This protein binds this small molecule.
Small molecule (SMILES): CC(=O)N[C@H]1[C@H](O[C@H]2[C@H](O)[C@@H](NC(C)=O)CO[C@@H]2CO)O[C@H](CO)[C@@H](O)[C@@H]1O

Sequence of chain 1.B:
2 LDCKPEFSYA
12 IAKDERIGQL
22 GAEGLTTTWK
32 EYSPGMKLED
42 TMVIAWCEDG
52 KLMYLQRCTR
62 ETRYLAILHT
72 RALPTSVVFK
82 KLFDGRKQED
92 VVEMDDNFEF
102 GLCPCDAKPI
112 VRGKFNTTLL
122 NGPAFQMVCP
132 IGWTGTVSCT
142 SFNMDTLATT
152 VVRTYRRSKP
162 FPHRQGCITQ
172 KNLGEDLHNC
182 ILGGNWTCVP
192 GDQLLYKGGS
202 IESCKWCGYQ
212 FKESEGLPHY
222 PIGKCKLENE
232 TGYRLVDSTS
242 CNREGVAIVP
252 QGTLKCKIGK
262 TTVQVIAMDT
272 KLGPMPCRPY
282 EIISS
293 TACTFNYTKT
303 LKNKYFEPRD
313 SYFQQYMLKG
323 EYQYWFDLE

Binding-site contacts:
Ligand atom C5 contacts residue LYS198 of chain 1.B at 3.9 Å.
Ligand atom C7 contacts residue GLU231 of chain 1.B at 3.2 Å.
Ligand atom N2 contacts residue ARG235 of chain 1.B at 4.2 Å.
Ligand atom C3 contacts residue ARG235 of chain 1.B at 3.3 Å.
Ligand atom O4 contacts residue LYS198 of chain 1.B at 2.7 Å (salt-bridge).
Ligand atom N2 contacts residue ASN230 of chain 1.B at 2.9 Å (h-bond).
Ligand atom O7 contacts residue ASN230 of chain 1.B at 4.3 Å.
Ligand atom O5 contacts residue LYS198 of chain 1.B at 4.5 Å.
Ligand atom C2 contacts residue ARG235 of chain 1.B at 4.2 Å.
Ligand atom C3 contacts residue ASN230 of chain 1.B at 3.7 Å.
Ligand atom C5 contacts residue ASN230 of chain 1.B at 3.6 Å.
Ligand atom O3 contacts residue GLU231 of chain 1.B at 4.4 Å.
Ligand atom C1 contacts residue ASN230 of chain 1.B at 1.3 Å.
Ligand atom C1 contacts residue GLU231 of chain 1.B at 3.8 Å.
Ligand atom C4 contacts residue LYS198 of chain 1.B at 2.6 Å.
Ligand atom N2 contacts residue GLU231 of chain 1.B at 2.4 Å (salt-bridge).
Ligand atom C5 contacts residue ARG235 of chain 1.B at 3.8 Å.
Ligand atom C3 contacts residue GLU231 of chain 1.B at 3.7 Å.
Ligand atom C6 contacts residue LYS198 of chain 1.B at 4.3 Å.
Ligand atom O7 contacts residue GLN171 of chain 1.B at 3.3 Å (h-bond).
Ligand atom O5 contacts residue ASN230 of chain 1.B at 2.3 Å (h-bond).
Ligand atom O4 contacts residue ARG235 of chain 1.B at 4.2 Å.
Ligand atom C2 contacts residue ASN230 of chain 1.B at 2.4 Å.
Ligand atom C4 contacts residue ARG235 of chain 1.B at 3.9 Å.
Ligand atom C8 contacts residue ASN230 of chain 1.B at 3.4 Å.
Ligand atom C2 contacts residue GLU231 of chain 1.B at 3.4 Å.
Ligand atom C4 contacts residue ASN230 of chain 1.B at 4.0 Å.
Ligand atom O7 contacts residue GLU231 of chain 1.B at 3.2 Å.
Ligand atom C1 contacts residue ARG235 of chain 1.B at 4.4 Å.
Ligand atom C3 contacts residue LYS198 of chain 1.B at 3.2 Å.
Ligand atom C7 contacts residue GLN171 of chain 1.B at 3.8 Å.
Ligand atom O3 contacts residue LYS198 of chain 1.B at 2.3 Å.
Ligand atom C2 contacts residue LYS198 of chain 1.B at 4.2 Å.
Ligand atom O3 contacts residue ARG235 of chain 1.B at 4.1 Å.
Ligand atom C7 contacts residue ASN230 of chain 1.B at 3.4 Å.
Ligand atom C6 contacts residue GLY199 of chain 1.B at 4.1 Å.
Ligand atom N2 contacts residue GLN171 of chain 1.B at 3.9 Å.